The small molecule below binds the protein below.
Small molecule (SMILES): O=C(O)[C@@H](CO)O[C@H]1O[C@H](CO)[C@@H](O)[C@H](O)[C@@H]1O

Sequence of chain 1.A:
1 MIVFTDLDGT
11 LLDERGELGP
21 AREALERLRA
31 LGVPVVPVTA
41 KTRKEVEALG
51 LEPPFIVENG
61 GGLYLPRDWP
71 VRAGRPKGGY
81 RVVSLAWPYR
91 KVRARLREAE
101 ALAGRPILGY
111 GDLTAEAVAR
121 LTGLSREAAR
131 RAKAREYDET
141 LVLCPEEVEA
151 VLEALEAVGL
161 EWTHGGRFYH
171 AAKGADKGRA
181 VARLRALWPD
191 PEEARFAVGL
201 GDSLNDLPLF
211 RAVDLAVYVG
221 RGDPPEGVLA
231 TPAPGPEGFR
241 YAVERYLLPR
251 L

Binding-site contacts:
Ligand atom C1 contacts residue TYR110 of chain 1.A at 4.1 Å (hydrophobic).
Ligand atom O3 contacts residue ALA132 of chain 1.A at 4.0 Å.
Ligand atom O1 contacts residue ALA40 of chain 1.A at 3.9 Å.
Ligand atom O4 contacts residue GLU45 of chain 1.A at 2.6 Å (salt-bridge).
Ligand atom C21 contacts residue HIS170 of chain 1.A at 3.8 Å.
Ligand atom C2 contacts residue ARG135 of chain 1.A at 3.8 Å.
Ligand atom O5 contacts residue TYR110 of chain 1.A at 3.5 Å (h-bond).
Ligand atom O3 contacts residue LYS41 of chain 1.A at 3.7 Å.
Ligand atom C3 contacts residue GLU45 of chain 1.A at 3.6 Å.
Ligand atom O1B contacts residue ARG167 of chain 1.A at 3.0 Å (salt-bridge).
Ligand atom O3 contacts residue GLU45 of chain 1.A at 2.6 Å (salt-bridge).
Ligand atom O3 contacts residue ARG135 of chain 1.A at 2.9 Å (salt-bridge).
Ligand atom O1B contacts residue GLY166 of chain 1.A at 3.7 Å.
Ligand atom O1A contacts residue PHE168 of chain 1.A at 3.6 Å.
Ligand atom O1B contacts residue PHE168 of chain 1.A at 3.5 Å (h-bond).
Ligand atom O1A contacts residue GLY165 of chain 1.A at 3.8 Å.
Ligand atom C1 contacts residue HIS170 of chain 1.A at 3.8 Å.
Ligand atom O5 contacts residue PHE168 of chain 1.A at 4.0 Å.
Ligand atom O1B contacts residue GLY165 of chain 1.A at 3.5 Å.
Ligand atom C23 contacts residue GLY165 of chain 1.A at 3.5 Å.
Ligand atom O6 contacts residue ARG167 of chain 1.A at 2.9 Å (salt-bridge).
Ligand atom C6 contacts residue THR122 of chain 1.A at 4.0 Å.
Ligand atom O1A contacts residue HIS170 of chain 1.A at 2.6 Å (h-bond).
Ligand atom O4 contacts residue LYS41 of chain 1.A at 3.4 Å (salt-bridge).
Ligand atom O13 contacts residue GLY165 of chain 1.A at 2.8 Å (h-bond).
Ligand atom C23 contacts residue PO41 of chain 1.D at 3.5 Å.
Ligand atom C4 contacts residue GLU45 of chain 1.A at 3.6 Å.
Ligand atom O2 contacts residue THR140 of chain 1.A at 2.9 Å (h-bond).
Ligand atom O13 contacts residue ALA40 of chain 1.A at 3.4 Å.
Ligand atom O2 contacts residue ARG135 of chain 1.A at 3.2 Å (salt-bridge).
Ligand atom C2 contacts residue THR140 of chain 1.A at 3.7 Å.
Ligand atom O2 contacts residue TYR110 of chain 1.A at 3.1 Å (h-bond).
Ligand atom O13 contacts residue PO41 of chain 1.D at 3.7 Å.
Ligand atom O2 contacts residue HIS170 of chain 1.A at 4.0 Å.
Ligand atom C21 contacts residue PHE168 of chain 1.A at 3.9 Å (hydrophobic).
Ligand atom C3 contacts residue ARG135 of chain 1.A at 3.9 Å.
Ligand atom O1 contacts residue HIS170 of chain 1.A at 3.7 Å.
Ligand atom C2 contacts residue HIS170 of chain 1.A at 3.7 Å.
Ligand atom O3 contacts residue ALA40 of chain 1.A at 3.9 Å.
Ligand atom C21 contacts residue GLY165 of chain 1.A at 3.9 Å.